This protein binds this small molecule.
Small molecule (SMILES): Nc1ncnc2[nH]cnc12

Sequence of chain 4.E:
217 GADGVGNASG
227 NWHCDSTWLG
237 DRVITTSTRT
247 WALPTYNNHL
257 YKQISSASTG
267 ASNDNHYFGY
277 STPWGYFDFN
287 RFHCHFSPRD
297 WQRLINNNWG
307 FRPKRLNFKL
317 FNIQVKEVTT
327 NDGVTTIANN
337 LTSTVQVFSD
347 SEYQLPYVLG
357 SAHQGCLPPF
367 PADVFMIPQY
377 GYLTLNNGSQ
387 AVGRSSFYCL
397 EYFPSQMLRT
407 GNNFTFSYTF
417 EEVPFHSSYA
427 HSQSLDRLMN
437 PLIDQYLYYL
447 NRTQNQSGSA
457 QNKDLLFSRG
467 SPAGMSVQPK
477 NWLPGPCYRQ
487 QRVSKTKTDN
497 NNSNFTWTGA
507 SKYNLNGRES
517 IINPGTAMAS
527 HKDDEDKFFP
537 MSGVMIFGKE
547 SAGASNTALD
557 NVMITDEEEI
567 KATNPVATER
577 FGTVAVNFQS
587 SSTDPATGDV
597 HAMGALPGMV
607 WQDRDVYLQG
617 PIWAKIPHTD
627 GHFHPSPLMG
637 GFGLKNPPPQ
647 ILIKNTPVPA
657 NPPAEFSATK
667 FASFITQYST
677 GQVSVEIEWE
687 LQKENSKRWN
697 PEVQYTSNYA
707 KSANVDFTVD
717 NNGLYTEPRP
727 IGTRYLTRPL

Binding-site contacts:
Ligand atom C6 contacts residue GLY639 of chain 4.E at 3.7 Å.
Ligand atom C2 contacts residue PRO631 of chain 4.E at 4.2 Å (hydrophobic).
Ligand atom N6 contacts residue SER632 of chain 4.E at 3.6 Å.
Ligand atom C4 contacts residue PRO631 of chain 4.E at 4.2 Å (hydrophobic).
Ligand atom C6 contacts residue PRO631 of chain 4.E at 4.3 Å (hydrophobic).
Ligand atom N9 contacts residue HIS630 of chain 4.E at 4.4 Å.
Ligand atom N1 contacts residue PHE638 of chain 4.E at 4.1 Å.
Ligand atom C5 contacts residue PRO631 of chain 4.E at 4.4 Å (hydrophobic).
Ligand atom N6 contacts residue PRO633 of chain 4.E at 4.4 Å.
Ligand atom N1 contacts residue PRO631 of chain 4.E at 4.2 Å.
Ligand atom N9 contacts residue PRO631 of chain 4.E at 3.8 Å.
Ligand atom C5 contacts residue SER632 of chain 4.E at 3.9 Å.
Ligand atom N1 contacts residue GLY639 of chain 4.E at 3.0 Å (h-bond).
Ligand atom C2 contacts residue ILE622 of chain 4.E at 4.3 Å (hydrophobic).
Ligand atom N3 contacts residue GLY639 of chain 4.E at 4.2 Å.
Ligand atom N7 contacts residue ASP609 of chain 4.E at 4.0 Å.
Ligand atom N7 contacts residue SER632 of chain 4.E at 3.7 Å.
Ligand atom N6 contacts residue GLY639 of chain 4.E at 3.5 Å (h-bond).
Ligand atom C2 contacts residue GLY639 of chain 4.E at 2.9 Å.
Ligand atom N7 contacts residue HIS630 of chain 4.E at 3.7 Å.
Ligand atom C8 contacts residue HIS630 of chain 4.E at 3.3 Å.
Ligand atom C5 contacts residue PRO420 of chain 4.E at 4.5 Å (hydrophobic).
Ligand atom N3 contacts residue PRO631 of chain 4.E at 4.1 Å.
Ligand atom N6 contacts residue GLY637 of chain 4.E at 3.4 Å (h-bond).
Ligand atom N6 contacts residue PHE638 of chain 4.E at 3.7 Å.
Ligand atom C6 contacts residue SER632 of chain 4.E at 4.0 Å.